Binding-site contacts:
Ligand atom C1 contacts residue THR104 of chain 1.A at 4.2 Å.
Ligand atom C4 contacts residue ASN105 of chain 1.A at 3.9 Å.
Ligand atom C1 contacts residue ASN105 of chain 1.A at 3.6 Å.
Ligand atom C3 contacts residue ASN102 of chain 1.A at 3.8 Å.
Ligand atom N2 contacts residue ASN102 of chain 1.A at 2.9 Å (h-bond).
Ligand atom C3 contacts residue ASN105 of chain 1.A at 3.7 Å.
Ligand atom C8 contacts residue THR104 of chain 1.A at 4.0 Å.
Ligand atom C4 contacts residue ASN102 of chain 1.A at 4.2 Å.
Ligand atom C1 contacts residue ASN102 of chain 1.A at 1.4 Å.
Ligand atom O4 contacts residue ASN105 of chain 1.A at 4.1 Å.
Ligand atom C7 contacts residue THR104 of chain 1.A at 4.2 Å.
Ligand atom C5 contacts residue ASN102 of chain 1.A at 3.7 Å.
Ligand atom C8 contacts residue ASN102 of chain 1.A at 4.3 Å.
Ligand atom C2 contacts residue ASN105 of chain 1.A at 4.1 Å.
Ligand atom C2 contacts residue THR104 of chain 1.A at 4.4 Å.
Ligand atom N2 contacts residue THR104 of chain 1.A at 3.6 Å.
Ligand atom C8 contacts residue LYS103 of chain 1.A at 4.5 Å.
Ligand atom C2 contacts residue ASN102 of chain 1.A at 2.4 Å.
Ligand atom C6 contacts residue ASN105 of chain 1.A at 4.3 Å.
Ligand atom O6 contacts residue ASN105 of chain 1.A at 4.1 Å.
Ligand atom C5 contacts residue ASN105 of chain 1.A at 3.3 Å.
Ligand atom O7 contacts residue ASN102 of chain 1.A at 2.9 Å (h-bond).
Ligand atom O5 contacts residue ASN105 of chain 1.A at 3.8 Å.
Ligand atom C7 contacts residue ASN102 of chain 1.A at 3.1 Å.
Ligand atom O5 contacts residue ASN102 of chain 1.A at 2.4 Å (h-bond).

Sequence of chain 1.A:
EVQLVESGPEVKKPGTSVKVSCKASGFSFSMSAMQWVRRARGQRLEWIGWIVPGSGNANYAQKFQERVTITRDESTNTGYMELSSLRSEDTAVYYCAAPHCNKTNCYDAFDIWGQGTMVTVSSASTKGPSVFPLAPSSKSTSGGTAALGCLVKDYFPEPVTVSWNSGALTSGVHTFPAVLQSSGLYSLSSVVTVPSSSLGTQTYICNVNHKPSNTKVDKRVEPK

The protein below binds the small molecule below.
Small molecule (SMILES): CC(=O)N[C@@H]1[C@@H](O)[C@H](O)[C@@H](CO)O[C@H]1O